A small-molecule ligand and the protein it binds are described below.
Small molecule (SMILES): CC(C)CN(C[C@@H](O)[C@H](Cc1ccccc1)NC(=O)O[C@H]1CO[C@H]2OCC[C@H]21)S(=O)(=O)c1ccc(N)cc1

Sequence of chain 1.A:
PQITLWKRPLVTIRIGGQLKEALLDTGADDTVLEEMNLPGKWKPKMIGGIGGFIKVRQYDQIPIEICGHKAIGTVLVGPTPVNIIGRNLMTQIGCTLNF

Sequence of chain 1.B:
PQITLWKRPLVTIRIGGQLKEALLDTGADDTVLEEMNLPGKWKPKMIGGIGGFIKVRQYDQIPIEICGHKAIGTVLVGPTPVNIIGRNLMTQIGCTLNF

Binding-site contacts:
Ligand atom C30 contacts residue GLY48 of chain 1.A at 3.1 Å.
Ligand atom C25 contacts residue ASP30 of chain 1.A at 3.7 Å.
Ligand atom C34 contacts residue GLY49 of chain 1.A at 3.6 Å.
Ligand atom C36 contacts residue VAL82 of chain 1.B at 3.6 Å (hydrophobic).
Ligand atom C6 contacts residue GLY48 of chain 1.B at 3.6 Å.
Ligand atom N1 contacts residue ASP30 of chain 1.B at 3.1 Å (salt-bridge).
Ligand atom O28 contacts residue ASP29 of chain 1.A at 3.0 Å (salt-bridge).
Ligand atom O9 contacts residue ILE50 of chain 1.A at 3.6 Å.
Ligand atom C4 contacts residue ALA28 of chain 1.B at 3.7 Å (hydrophobic).
Ligand atom C32 contacts residue ASP25 of chain 1.B at 3.4 Å.
Ligand atom C2 contacts residue ASP30 of chain 1.B at 3.7 Å.
Ligand atom C17 contacts residue ASP25 of chain 1.A at 3.5 Å.
Ligand atom C16 contacts residue ASP25 of chain 1.B at 3.4 Å.
Ligand atom C31 contacts residue GLY48 of chain 1.A at 3.2 Å.
Ligand atom O18 contacts residue ASP25 of chain 1.B at 2.6 Å (salt-bridge).
Ligand atom C3 contacts residue ALA28 of chain 1.B at 3.5 Å (hydrophobic).
Ligand atom C35 contacts residue VAL82 of chain 1.B at 3.7 Å (hydrophobic).
Ligand atom C37 contacts residue VAL82 of chain 1.B at 3.7 Å (hydrophobic).
Ligand atom C35 contacts residue PRO81 of chain 1.B at 3.7 Å (hydrophobic).
Ligand atom C29 contacts residue GLY27 of chain 1.A at 3.7 Å.
Ligand atom C32 contacts residue GLY27 of chain 1.A at 3.6 Å.
Ligand atom C17 contacts residue ASP25 of chain 1.B at 3.4 Å.
Ligand atom C37 contacts residue GLY27 of chain 1.A at 3.4 Å.
Ligand atom O26 contacts residue ASP30 of chain 1.A at 3.0 Å (salt-bridge).
Ligand atom N20 contacts residue GLY27 of chain 1.A at 3.2 Å (h-bond).
Ligand atom O9 contacts residue ILE84 of chain 1.B at 3.7 Å.
Ligand atom C34 contacts residue ILE50 of chain 1.A at 3.6 Å (hydrophobic).
Ligand atom O18 contacts residue GLY27 of chain 1.A at 3.3 Å.
Ligand atom O26 contacts residue ALA28 of chain 1.A at 3.6 Å.
Ligand atom O10 contacts residue GLY49 of chain 1.B at 3.1 Å.
Ligand atom C12 contacts residue GLY27 of chain 1.B at 3.6 Å.
Ligand atom O18 contacts residue ASP25 of chain 1.A at 2.5 Å (salt-bridge).
Ligand atom C34 contacts residue PRO81 of chain 1.B at 3.6 Å (hydrophobic).
Ligand atom O26 contacts residue ASP29 of chain 1.A at 3.1 Å (salt-bridge).
Ligand atom O10 contacts residue GLY48 of chain 1.B at 3.7 Å.
Ligand atom O23 contacts residue ALA28 of chain 1.A at 3.5 Å.
Ligand atom C13 contacts residue GLY27 of chain 1.B at 3.8 Å.
Ligand atom C27 contacts residue ASP29 of chain 1.A at 3.6 Å.
Ligand atom C3 contacts residue ASP30 of chain 1.B at 3.4 Å.
Ligand atom O10 contacts residue ILE50 of chain 1.A at 3.2 Å.